Binding-site contacts:
Ligand atom N2 contacts residue THR162 of chain 1.A at 3.0 Å (h-bond).
Ligand atom C7 contacts residue THR162 of chain 1.A at 4.0 Å.
Ligand atom C8 contacts residue THR162 of chain 1.A at 4.1 Å.
Ligand atom C4 contacts residue ASN160 of chain 1.A at 4.2 Å.
Ligand atom C6 contacts residue ASN163 of chain 1.A at 4.4 Å.
Ligand atom C3 contacts residue THR162 of chain 1.A at 4.0 Å.
Ligand atom C1 contacts residue THR162 of chain 1.A at 3.4 Å.
Ligand atom C5 contacts residue ASN160 of chain 1.A at 3.4 Å.
Ligand atom C8 contacts residue ASN160 of chain 1.A at 3.5 Å.
Ligand atom O7 contacts residue ASN160 of chain 1.A at 3.7 Å.
Ligand atom C2 contacts residue ASN160 of chain 1.A at 2.6 Å.
Ligand atom C2 contacts residue THR162 of chain 1.A at 3.6 Å.
Ligand atom C3 contacts residue ASN160 of chain 1.A at 3.9 Å.
Ligand atom C5 contacts residue ASN163 of chain 1.A at 4.4 Å.
Ligand atom O5 contacts residue ASN163 of chain 1.A at 3.8 Å.
Ligand atom C1 contacts residue ASN163 of chain 1.A at 4.0 Å.
Ligand atom C7 contacts residue ASN160 of chain 1.A at 3.2 Å.
Ligand atom N2 contacts residue ASN160 of chain 1.A at 3.0 Å (h-bond).
Ligand atom C5 contacts residue THR162 of chain 1.A at 4.0 Å.
Ligand atom O6 contacts residue ASN163 of chain 1.A at 4.4 Å.
Ligand atom O5 contacts residue THR162 of chain 1.A at 4.2 Å.
Ligand atom C1 contacts residue ASN160 of chain 1.A at 1.3 Å.
Ligand atom O5 contacts residue ASN160 of chain 1.A at 2.3 Å (h-bond).

A small-molecule ligand and the protein it binds are described below.
Small molecule (SMILES): CC(=O)N[C@@H]1[C@@H](O)[C@H](O)[C@@H](CO)O[C@H]1O

Sequence of chain 1.A:
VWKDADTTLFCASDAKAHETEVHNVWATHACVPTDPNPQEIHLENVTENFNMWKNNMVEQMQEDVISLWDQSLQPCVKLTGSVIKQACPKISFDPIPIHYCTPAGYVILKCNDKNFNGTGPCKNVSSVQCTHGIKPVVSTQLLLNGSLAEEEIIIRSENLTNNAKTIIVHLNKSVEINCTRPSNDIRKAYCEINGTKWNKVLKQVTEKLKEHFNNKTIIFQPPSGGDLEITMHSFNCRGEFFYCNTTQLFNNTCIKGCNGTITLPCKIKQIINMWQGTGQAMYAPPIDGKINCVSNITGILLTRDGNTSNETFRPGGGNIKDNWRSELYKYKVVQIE